Sequence of chain 1.B:
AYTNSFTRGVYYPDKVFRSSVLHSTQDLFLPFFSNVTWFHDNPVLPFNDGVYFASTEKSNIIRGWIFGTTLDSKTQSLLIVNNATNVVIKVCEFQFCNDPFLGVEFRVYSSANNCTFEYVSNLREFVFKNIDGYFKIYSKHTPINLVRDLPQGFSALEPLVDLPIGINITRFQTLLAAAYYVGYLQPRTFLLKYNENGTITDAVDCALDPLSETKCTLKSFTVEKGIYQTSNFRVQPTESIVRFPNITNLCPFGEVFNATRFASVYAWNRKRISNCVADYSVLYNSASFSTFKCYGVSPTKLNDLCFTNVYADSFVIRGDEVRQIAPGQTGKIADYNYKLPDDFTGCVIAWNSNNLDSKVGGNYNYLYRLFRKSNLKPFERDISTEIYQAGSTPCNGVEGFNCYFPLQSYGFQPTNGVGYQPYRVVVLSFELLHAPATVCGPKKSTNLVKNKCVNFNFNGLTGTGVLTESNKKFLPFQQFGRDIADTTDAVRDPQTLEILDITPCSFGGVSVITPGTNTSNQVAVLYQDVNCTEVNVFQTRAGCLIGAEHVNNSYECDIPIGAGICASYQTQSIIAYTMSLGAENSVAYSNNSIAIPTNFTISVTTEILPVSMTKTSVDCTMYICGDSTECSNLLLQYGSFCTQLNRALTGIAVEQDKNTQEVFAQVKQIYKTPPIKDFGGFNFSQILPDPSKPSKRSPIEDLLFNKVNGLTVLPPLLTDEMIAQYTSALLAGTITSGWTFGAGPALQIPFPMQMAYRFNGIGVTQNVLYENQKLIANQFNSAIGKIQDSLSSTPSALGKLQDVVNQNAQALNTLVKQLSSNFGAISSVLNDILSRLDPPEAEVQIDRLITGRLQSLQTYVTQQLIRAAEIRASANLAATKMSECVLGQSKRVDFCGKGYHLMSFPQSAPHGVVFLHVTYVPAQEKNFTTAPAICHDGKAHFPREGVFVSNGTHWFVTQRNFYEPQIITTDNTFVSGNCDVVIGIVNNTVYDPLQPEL

A protein and the small-molecule ligand that binds it are described below.
Small molecule (SMILES): CC(=O)N[C@@H]1[C@@H](O)[C@H](O)[C@@H](CO)O[C@H]1O

Binding-site contacts:
Ligand atom C4 contacts residue ASN61 of chain 1.B at 4.1 Å.
Ligand atom C8 contacts residue ASN61 of chain 1.B at 4.1 Å.
Ligand atom N2 contacts residue ASN61 of chain 1.B at 2.6 Å (h-bond).
Ligand atom C1 contacts residue ASN61 of chain 1.B at 1.4 Å.
Ligand atom C2 contacts residue ASN61 of chain 1.B at 2.2 Å.
Ligand atom C8 contacts residue THR29 of chain 1.B at 4.2 Å.
Ligand atom C7 contacts residue ASN61 of chain 1.B at 3.5 Å.
Ligand atom O7 contacts residue ASN61 of chain 1.B at 3.9 Å.
Ligand atom O5 contacts residue ASN61 of chain 1.B at 2.4 Å (h-bond).
Ligand atom C5 contacts residue ASN61 of chain 1.B at 3.7 Å.
Ligand atom C3 contacts residue ASN61 of chain 1.B at 3.6 Å.